Binding-site contacts:
Ligand atom C5 contacts residue THR258 of chain 1.A at 4.5 Å.
Ligand atom C5 contacts residue ASN256 of chain 1.A at 3.7 Å.
Ligand atom C4 contacts residue ASN256 of chain 1.A at 4.2 Å.
Ligand atom N2 contacts residue ASN256 of chain 1.A at 2.9 Å (h-bond).
Ligand atom C8 contacts residue ASN256 of chain 1.A at 4.3 Å.
Ligand atom C1 contacts residue ASN256 of chain 1.A at 1.4 Å.
Ligand atom C7 contacts residue ASN256 of chain 1.A at 3.3 Å.
Ligand atom O7 contacts residue ASN256 of chain 1.A at 3.3 Å (h-bond).
Ligand atom O5 contacts residue THR258 of chain 1.A at 4.2 Å.
Ligand atom C2 contacts residue ASN256 of chain 1.A at 2.4 Å.
Ligand atom C3 contacts residue ASN256 of chain 1.A at 3.8 Å.
Ligand atom O5 contacts residue ASN256 of chain 1.A at 2.4 Å (h-bond).
Ligand atom C1 contacts residue THR258 of chain 1.A at 4.0 Å.

A protein and the small-molecule ligand that binds it are described below.
Small molecule (SMILES): CC(=O)N[C@@H]1[C@@H](O)[C@H](O)[C@@H](CO)O[C@H]1O

Sequence of chain 1.A:
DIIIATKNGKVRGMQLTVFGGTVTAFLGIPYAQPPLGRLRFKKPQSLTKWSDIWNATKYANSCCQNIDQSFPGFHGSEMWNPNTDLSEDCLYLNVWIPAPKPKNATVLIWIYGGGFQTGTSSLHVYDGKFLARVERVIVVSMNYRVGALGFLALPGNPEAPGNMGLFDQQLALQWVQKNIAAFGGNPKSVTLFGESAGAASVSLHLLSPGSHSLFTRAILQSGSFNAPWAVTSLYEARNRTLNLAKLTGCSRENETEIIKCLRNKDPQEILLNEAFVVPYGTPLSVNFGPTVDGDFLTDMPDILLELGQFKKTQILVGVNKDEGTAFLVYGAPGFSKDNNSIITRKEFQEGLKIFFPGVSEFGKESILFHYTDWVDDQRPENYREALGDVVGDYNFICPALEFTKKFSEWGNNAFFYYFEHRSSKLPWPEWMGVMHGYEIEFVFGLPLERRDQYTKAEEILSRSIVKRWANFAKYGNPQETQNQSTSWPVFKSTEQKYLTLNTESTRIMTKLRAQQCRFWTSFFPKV